Binding-site contacts:
Ligand atom CA contacts residue THR34 of chain 1.A at 3.3 Å.
Ligand atom CB contacts residue THR111 of chain 1.A at 3.8 Å.
Ligand atom O contacts residue ASN1 of chain 1.H at 0.5 Å (h-bond).
Ligand atom CB contacts residue THR34 of chain 1.A at 2.4 Å.
Ligand atom C contacts residue GLY33 of chain 1.A at 4.3 Å.
Ligand atom C contacts residue SER80 of chain 1.A at 3.5 Å.
Ligand atom OD1 contacts residue THR111 of chain 1.A at 2.9 Å (h-bond).
Ligand atom N contacts residue ASP112 of chain 1.A at 3.5 Å (salt-bridge).
Ligand atom N contacts residue ASN1 of chain 1.H at 0.2 Å.
Ligand atom C contacts residue GLY110 of chain 1.A at 3.6 Å.
Ligand atom O contacts residue SER80 of chain 1.A at 2.9 Å (h-bond).
Ligand atom O contacts residue ASP79 of chain 1.A at 3.5 Å.
Ligand atom N contacts residue ASN266 of chain 1.C at 3.7 Å.
Ligand atom C contacts residue ASN1 of chain 1.H at 0.3 Å.
Ligand atom OD1 contacts residue GLY33 of chain 1.A at 4.1 Å.
Ligand atom C contacts residue THR111 of chain 1.A at 4.0 Å.
Ligand atom CB contacts residue ASN1 of chain 1.H at 1.6 Å.
Ligand atom OXT contacts residue SER81 of chain 1.A at 4.2 Å.
Ligand atom CB contacts residue ASP112 of chain 1.A at 4.4 Å.
Ligand atom OD1 contacts residue ASN1 of chain 1.H at 3.1 Å.
Ligand atom OXT contacts residue ASP112 of chain 1.A at 3.2 Å (salt-bridge).
Ligand atom C contacts residue THR34 of chain 1.A at 4.1 Å.
Ligand atom OXT contacts residue THR111 of chain 1.A at 3.3 Å (h-bond).
Ligand atom OXT contacts residue ASN1 of chain 1.H at 0.6 Å (h-bond).
Ligand atom C contacts residue ASP112 of chain 1.A at 4.4 Å.
Ligand atom OD1 contacts residue THR34 of chain 1.A at 2.4 Å (h-bond).
Ligand atom CG contacts residue ASN1 of chain 1.H at 2.6 Å.
Ligand atom O contacts residue THR34 of chain 1.A at 3.8 Å.
Ligand atom OXT contacts residue SER80 of chain 1.A at 2.6 Å (h-bond).
Ligand atom OD1 contacts residue SER137 of chain 1.A at 3.5 Å (h-bond).
Ligand atom O contacts residue GLY33 of chain 1.A at 3.3 Å.
Ligand atom OXT contacts residue GLY110 of chain 1.A at 3.3 Å.
Ligand atom CG contacts residue THR34 of chain 1.A at 1.4 Å.
Ligand atom OD1 contacts residue GLY110 of chain 1.A at 3.3 Å.
Ligand atom CG contacts residue SER137 of chain 1.A at 3.9 Å.
Ligand atom CG contacts residue GLY33 of chain 1.A at 4.3 Å.
Ligand atom CA contacts residue ASN1 of chain 1.H at 0.1 Å.
Ligand atom O contacts residue GLY110 of chain 1.A at 3.4 Å.
Ligand atom CG contacts residue GLY110 of chain 1.A at 4.3 Å.
Ligand atom CG contacts residue THR111 of chain 1.A at 3.7 Å.

Sequence of chain 1.C:
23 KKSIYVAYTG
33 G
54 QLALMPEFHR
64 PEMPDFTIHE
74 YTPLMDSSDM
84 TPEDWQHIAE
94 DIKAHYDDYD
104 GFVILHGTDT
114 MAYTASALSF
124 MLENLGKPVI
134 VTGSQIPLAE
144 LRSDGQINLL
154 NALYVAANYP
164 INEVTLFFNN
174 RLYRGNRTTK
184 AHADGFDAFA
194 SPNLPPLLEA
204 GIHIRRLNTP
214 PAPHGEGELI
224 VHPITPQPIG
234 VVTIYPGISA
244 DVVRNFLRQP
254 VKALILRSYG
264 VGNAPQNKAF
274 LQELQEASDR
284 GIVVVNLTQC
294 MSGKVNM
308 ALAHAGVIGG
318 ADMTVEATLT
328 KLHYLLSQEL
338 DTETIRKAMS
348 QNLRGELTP

This protein binds this small molecule.
Small molecule (SMILES): N[C@@H](CC(=O)O)C(=O)O

Sequence of chain 1.A:
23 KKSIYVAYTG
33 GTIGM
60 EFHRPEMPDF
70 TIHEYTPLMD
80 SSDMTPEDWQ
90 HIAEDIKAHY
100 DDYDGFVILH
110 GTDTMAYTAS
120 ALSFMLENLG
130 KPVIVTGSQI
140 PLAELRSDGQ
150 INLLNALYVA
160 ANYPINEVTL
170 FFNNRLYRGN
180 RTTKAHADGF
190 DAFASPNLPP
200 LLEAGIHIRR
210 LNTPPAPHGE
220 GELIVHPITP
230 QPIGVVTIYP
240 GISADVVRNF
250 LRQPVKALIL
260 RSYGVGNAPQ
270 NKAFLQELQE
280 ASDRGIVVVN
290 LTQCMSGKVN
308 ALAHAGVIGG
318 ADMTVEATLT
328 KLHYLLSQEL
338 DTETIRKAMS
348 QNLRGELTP